Sequence of chain 2.B:
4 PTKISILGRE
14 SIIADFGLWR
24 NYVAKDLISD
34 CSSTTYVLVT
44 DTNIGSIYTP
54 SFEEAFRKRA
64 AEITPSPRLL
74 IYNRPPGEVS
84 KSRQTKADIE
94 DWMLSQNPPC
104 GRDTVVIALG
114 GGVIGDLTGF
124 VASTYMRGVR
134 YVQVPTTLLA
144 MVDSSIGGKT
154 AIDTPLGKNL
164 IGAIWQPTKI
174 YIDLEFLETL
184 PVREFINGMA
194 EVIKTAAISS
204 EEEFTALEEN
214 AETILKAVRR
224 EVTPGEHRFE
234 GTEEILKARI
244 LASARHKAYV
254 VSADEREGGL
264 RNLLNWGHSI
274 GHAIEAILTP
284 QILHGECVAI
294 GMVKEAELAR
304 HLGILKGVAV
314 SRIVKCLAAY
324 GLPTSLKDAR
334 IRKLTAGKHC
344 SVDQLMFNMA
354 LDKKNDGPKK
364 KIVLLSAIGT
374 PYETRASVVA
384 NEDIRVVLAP

Binding-site contacts:
Ligand atom O11 contacts residue LYS152 of chain 1.B at 3.2 Å (salt-bridge).
Ligand atom O93 contacts residue HIS275 of chain 1.B at 3.1 Å.
Ligand atom O92 contacts residue LYS356 of chain 1.B at 2.8 Å (salt-bridge).
Ligand atom O91 contacts residue ARG130 of chain 2.B at 2.8 Å (salt-bridge).
Ligand atom C4 contacts residue LEU267 of chain 1.B at 3.6 Å (hydrophobic).
Ligand atom O92 contacts residue ASN162 of chain 1.B at 2.8 Å (h-bond).
Ligand atom O5 contacts residue HIS287 of chain 1.B at 3.2 Å (h-bond).
Ligand atom C7 contacts residue ASN162 of chain 1.B at 3.6 Å.
Ligand atom C5 contacts residue NAD1 of chain 1.J at 3.4 Å.
Ligand atom C8 contacts residue LYS152 of chain 1.B at 3.7 Å.
Ligand atom O12 contacts residue NAD1 of chain 1.J at 3.6 Å (h-bond).
Ligand atom P1 contacts residue ARG130 of chain 2.B at 3.6 Å.
Ligand atom O11 contacts residue ARG264 of chain 1.B at 2.8 Å (salt-bridge).
Ligand atom C4 contacts residue ZN1 of chain 1.G at 3.0 Å.
Ligand atom C3 contacts residue ASP146 of chain 1.B at 3.7 Å.
Ligand atom C4 contacts residue HIS271 of chain 1.B at 3.3 Å.
Ligand atom C3 contacts residue LEU267 of chain 1.B at 3.6 Å (hydrophobic).
Ligand atom O4 contacts residue ZN1 of chain 1.G at 2.4 Å.
Ligand atom O4 contacts residue ASP146 of chain 1.B at 2.4 Å (salt-bridge).
Ligand atom O12 contacts residue ARG264 of chain 1.B at 3.0 Å (salt-bridge).
Ligand atom O93 contacts residue ASN268 of chain 1.B at 2.9 Å (h-bond).
Ligand atom O5 contacts residue HIS271 of chain 1.B at 3.0 Å (h-bond).
Ligand atom O2 contacts residue ASN268 of chain 1.B at 3.0 Å (h-bond).
Ligand atom C5 contacts residue ZN1 of chain 1.G at 3.1 Å.
Ligand atom O4 contacts residue LYS197 of chain 1.B at 3.1 Å (salt-bridge).
Ligand atom O91 contacts residue LYS152 of chain 1.B at 2.6 Å (salt-bridge).
Ligand atom O4 contacts residue GLU194 of chain 1.B at 3.1 Å (salt-bridge).
Ligand atom C4 contacts residue LYS197 of chain 1.B at 3.7 Å.
Ligand atom O4 contacts residue NAD1 of chain 1.J at 3.4 Å.
Ligand atom O4 contacts residue HIS271 of chain 1.B at 3.3 Å (h-bond).
Ligand atom P1 contacts residue LYS356 of chain 1.B at 3.7 Å.
Ligand atom O5 contacts residue NAD1 of chain 1.J at 3.4 Å.
Ligand atom O5 contacts residue ZN1 of chain 1.G at 2.3 Å.
Ligand atom O92 contacts residue ARG130 of chain 2.B at 3.0 Å (salt-bridge).
Ligand atom C5 contacts residue HIS271 of chain 1.B at 3.6 Å.
Ligand atom O12 contacts residue LYS250 of chain 1.B at 2.7 Å (salt-bridge).
Ligand atom O2 contacts residue LEU267 of chain 1.B at 3.4 Å.
Ligand atom C6 contacts residue ASN268 of chain 1.B at 3.5 Å.
Ligand atom C1 contacts residue ARG264 of chain 1.B at 3.6 Å.
Ligand atom C4 contacts residue ASP146 of chain 1.B at 3.6 Å.

Sequence of chain 1.B:
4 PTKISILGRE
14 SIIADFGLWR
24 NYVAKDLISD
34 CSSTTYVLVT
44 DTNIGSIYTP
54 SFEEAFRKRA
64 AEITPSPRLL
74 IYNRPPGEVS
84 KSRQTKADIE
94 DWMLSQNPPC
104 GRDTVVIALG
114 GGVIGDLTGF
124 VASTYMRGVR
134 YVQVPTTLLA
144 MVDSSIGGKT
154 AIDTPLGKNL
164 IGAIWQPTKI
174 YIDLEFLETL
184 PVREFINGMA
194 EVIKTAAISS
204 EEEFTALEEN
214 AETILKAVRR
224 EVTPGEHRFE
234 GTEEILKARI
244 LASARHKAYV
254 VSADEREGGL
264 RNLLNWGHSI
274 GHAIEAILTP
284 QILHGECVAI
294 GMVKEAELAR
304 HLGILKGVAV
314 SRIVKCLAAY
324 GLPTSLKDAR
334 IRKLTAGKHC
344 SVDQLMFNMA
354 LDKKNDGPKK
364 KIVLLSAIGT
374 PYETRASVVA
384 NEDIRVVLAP

A small-molecule ligand and the protein it binds are described below.
Small molecule (SMILES): O=C(O)[C@]1(O)C[C@H](CP(=O)(O)O)[C@@H](O)[C@H](O)C1